The small molecule below binds the protein below.
Small molecule (SMILES): COc1cc(C(=O)c2cc(O)cc(F)c2)cc([N+](=O)[O-])c1O

Binding-site contacts:
Ligand atom C18 contacts residue ZP21 of chain 2.C at 1.0 Å.
Ligand atom C04 contacts residue ZP21 of chain 2.C at 1.6 Å.
Ligand atom F05 contacts residue ZP21 of chain 2.C at 2.7 Å.
Ligand atom O14 contacts residue LYS15 of chain 1.A at 2.9 Å (salt-bridge).
Ligand atom C16 contacts residue ZP21 of chain 2.C at 0.3 Å.
Ligand atom C13 contacts residue ZP21 of chain 2.C at 0.8 Å.
Ligand atom C15 contacts residue ZP21 of chain 2.C at 1.0 Å.
Ligand atom C19 contacts residue ZP21 of chain 2.C at 0.6 Å.
Ligand atom C15 contacts residue LYS15 of chain 1.A at 3.4 Å.
Ligand atom O22 contacts residue VAL121 of chain 1.A at 3.5 Å.
Ligand atom C03 contacts residue ZP21 of chain 2.C at 1.1 Å.
Ligand atom O22 contacts residue ZP21 of chain 2.C at 1.1 Å.
Ligand atom O22 contacts residue LEU17 of chain 2.A at 3.3 Å.
Ligand atom O17 contacts residue LYS15 of chain 2.A at 2.5 Å (salt-bridge).
Ligand atom F05 contacts residue LEU110 of chain 1.A at 3.5 Å.
Ligand atom O21 contacts residue LYS15 of chain 2.A at 2.8 Å (salt-bridge).
Ligand atom C09 contacts residue LEU17 of chain 1.A at 3.1 Å (hydrophobic).
Ligand atom C13 contacts residue LYS15 of chain 1.A at 3.5 Å.
Ligand atom O17 contacts residue ZP21 of chain 2.C at 0.6 Å (h-bond).
Ligand atom C11 contacts residue ZP21 of chain 2.C at 0.6 Å.
Ligand atom C12 contacts residue ZP21 of chain 2.C at 0.9 Å.
Ligand atom O21 contacts residue ZP21 of chain 2.C at 0.5 Å (h-bond).
Ligand atom F05 contacts residue ALA109 of chain 1.A at 3.3 Å.
Ligand atom N20 contacts residue ZP21 of chain 2.C at 0.8 Å.
Ligand atom C16 contacts residue LYS15 of chain 2.A at 3.5 Å.
Ligand atom F05 contacts residue ALA108 of chain 1.A at 3.0 Å.
Ligand atom C11 contacts residue LEU17 of chain 1.A at 3.4 Å (hydrophobic).
Ligand atom C08 contacts residue ZP21 of chain 2.C at 1.5 Å.
Ligand atom O01 contacts residue ZP21 of chain 2.C at 1.1 Å.
Ligand atom C09 contacts residue ZP21 of chain 2.C at 2.0 Å.
Ligand atom C02 contacts residue ZP21 of chain 2.C at 0.5 Å.
Ligand atom C07 contacts residue ZP21 of chain 2.C at 1.6 Å.
Ligand atom C16 contacts residue LYS15 of chain 1.A at 3.5 Å.
Ligand atom O10 contacts residue LEU17 of chain 1.A at 3.1 Å.
Ligand atom O14 contacts residue ZP21 of chain 2.C at 0.5 Å (h-bond).
Ligand atom O10 contacts residue ZP21 of chain 2.C at 2.7 Å (h-bond).
Ligand atom C06 contacts residue ZP21 of chain 2.C at 1.8 Å.
Ligand atom O10 contacts residue ALA108 of chain 2.A at 3.0 Å.
Ligand atom C12 contacts residue LEU17 of chain 1.A at 3.3 Å (hydrophobic).
Ligand atom O17 contacts residue LYS15 of chain 1.A at 2.9 Å (salt-bridge).

Sequence of chain 2.A:
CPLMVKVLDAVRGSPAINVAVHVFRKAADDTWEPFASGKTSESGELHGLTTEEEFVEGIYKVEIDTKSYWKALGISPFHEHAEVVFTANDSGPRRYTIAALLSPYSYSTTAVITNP

Sequence of chain 1.A:
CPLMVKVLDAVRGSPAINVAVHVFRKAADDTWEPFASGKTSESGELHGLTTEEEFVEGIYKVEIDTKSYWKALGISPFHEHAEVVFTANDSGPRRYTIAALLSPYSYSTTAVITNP